This protein binds this small molecule.
Small molecule (SMILES): COc1ccc(N2CCN(c3cccc(C)c3)CC2)nn1

Sequence of chain 15.A:
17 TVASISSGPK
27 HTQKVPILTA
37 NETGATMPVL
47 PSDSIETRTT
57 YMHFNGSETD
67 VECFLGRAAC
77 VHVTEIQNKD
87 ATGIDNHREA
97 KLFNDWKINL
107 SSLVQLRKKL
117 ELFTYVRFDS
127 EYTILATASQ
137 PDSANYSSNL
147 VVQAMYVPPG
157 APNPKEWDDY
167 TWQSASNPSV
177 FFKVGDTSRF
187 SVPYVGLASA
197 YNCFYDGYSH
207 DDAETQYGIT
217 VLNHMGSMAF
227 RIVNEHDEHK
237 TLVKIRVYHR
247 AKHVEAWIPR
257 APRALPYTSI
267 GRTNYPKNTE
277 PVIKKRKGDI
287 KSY

Binding-site contacts:
Ligand atom C18 contacts residue VAL188 of chain 15.A at 3.9 Å (hydrophobic).
Ligand atom C10 contacts residue ILE104 of chain 15.A at 3.9 Å (hydrophobic).
Ligand atom C8 contacts residue TYR197 of chain 15.A at 3.4 Å (hydrophobic).
Ligand atom C11 contacts residue MET221 of chain 15.A at 4.0 Å (hydrophobic).
Ligand atom C10 contacts residue TYR128 of chain 15.A at 3.6 Å (hydrophobic).
Ligand atom C20 contacts residue VAL188 of chain 15.A at 3.7 Å (hydrophobic).
Ligand atom C14 contacts residue SER126 of chain 15.A at 3.6 Å.
Ligand atom C10 contacts residue MET221 of chain 15.A at 4.0 Å (hydrophobic).
Ligand atom C13 contacts residue TYR197 of chain 15.A at 4.0 Å (hydrophobic).
Ligand atom N4 contacts residue ASN219 of chain 15.A at 4.0 Å.
Ligand atom C7 contacts residue PHE124 of chain 15.A at 3.8 Å (hydrophobic).
Ligand atom C16 contacts residue TYR128 of chain 15.A at 2.9 Å (hydrophobic).
Ligand atom C13 contacts residue TYR128 of chain 15.A at 3.0 Å (hydrophobic).
Ligand atom C14 contacts residue TYR128 of chain 15.A at 3.3 Å (hydrophobic).
Ligand atom N5 contacts residue ASN219 of chain 15.A at 4.1 Å.
Ligand atom C17 contacts residue ILE104 of chain 15.A at 3.8 Å (hydrophobic).
Ligand atom C16 contacts residue ILE104 of chain 15.A at 3.7 Å (hydrophobic).
Ligand atom C13 contacts residue SER126 of chain 15.A at 3.7 Å.
Ligand atom C19 contacts residue VAL188 of chain 15.A at 3.5 Å (hydrophobic).
Ligand atom N9 contacts residue TYR128 of chain 15.A at 4.1 Å.
Ligand atom C21 contacts residue ILE104 of chain 15.A at 3.5 Å (hydrophobic).
Ligand atom C15 contacts residue TYR128 of chain 15.A at 3.0 Å (hydrophobic).
Ligand atom C17 contacts residue TYR128 of chain 15.A at 3.8 Å (hydrophobic).
Ligand atom C14 contacts residue TYR197 of chain 15.A at 4.1 Å (hydrophobic).
Ligand atom C11 contacts residue ILE104 of chain 15.A at 3.5 Å (hydrophobic).
Ligand atom C8 contacts residue PHE124 of chain 15.A at 3.6 Å (hydrophobic).
Ligand atom C11 contacts residue TYR128 of chain 15.A at 3.4 Å (hydrophobic).
Ligand atom N12 contacts residue TYR128 of chain 15.A at 2.5 Å (h-bond).
Ligand atom N4 contacts residue DMS1 of chain 15.F at 3.6 Å (h-bond).
Ligand atom C7 contacts residue TYR197 of chain 15.A at 3.5 Å (hydrophobic).
Ligand atom C20 contacts residue VAL191 of chain 15.A at 3.5 Å (hydrophobic).
Ligand atom C10 contacts residue LEU106 of chain 15.A at 4.0 Å (hydrophobic).
Ligand atom C19 contacts residue TYR152 of chain 15.A at 3.9 Å (hydrophobic).
Ligand atom N5 contacts residue DMS1 of chain 15.F at 3.9 Å.
Ligand atom C7 contacts residue LEU106 of chain 15.A at 4.1 Å (hydrophobic).
Ligand atom C19 contacts residue VAL191 of chain 15.A at 4.0 Å (hydrophobic).
Ligand atom C21 contacts residue MET224 of chain 15.A at 4.0 Å (hydrophobic).
Ligand atom C1 contacts residue ASN198 of chain 15.A at 4.0 Å.
Ligand atom C18 contacts residue TYR152 of chain 15.A at 3.8 Å (hydrophobic).
Ligand atom C1 contacts residue DMS1 of chain 15.F at 4.1 Å.